Binding-site contacts:
Ligand atom OP2 contacts residue DA4 of chain 13.D at 3.6 Å.
Ligand atom C5' contacts residue DA4 of chain 13.D at 4.0 Å.
Ligand atom OP1 contacts residue DA4 of chain 13.D at 2.2 Å.
Ligand atom C2' contacts residue DA4 of chain 13.D at 3.5 Å.
Ligand atom C4' contacts residue DA4 of chain 13.D at 4.3 Å.
Ligand atom O3' contacts residue DA4 of chain 13.D at 4.2 Å.
Ligand atom P contacts residue DA4 of chain 13.D at 3.2 Å.
Ligand atom O5' contacts residue DA4 of chain 13.D at 4.0 Å.
Ligand atom C3' contacts residue DA4 of chain 13.D at 3.3 Å.

A small-molecule ligand and the protein it binds are described below.
Small molecule (SMILES): Nc1ccn([C@H]2C[C@H](O)[C@@H](COP(=O)(O)O)O2)c(=O)n1